Binding-site contacts:
Ligand atom C1' contacts residue ILE103 of chain 1.A at 2.9 Å (hydrophobic).
Ligand atom C3 contacts residue ILE78 of chain 1.A at 4.0 Å (hydrophobic).
Ligand atom C9 contacts residue PHE50 of chain 1.A at 3.5 Å (hydrophobic).
Ligand atom O1S contacts residue ILE29 of chain 1.A at 4.3 Å.
Ligand atom C1 contacts residue ILE103 of chain 1.A at 3.4 Å (hydrophobic).
Ligand atom N2 contacts residue PHE50 of chain 1.A at 3.6 Å.
Ligand atom N1' contacts residue ILE103 of chain 1.A at 2.8 Å (h-bond).
Ligand atom C3 contacts residue PHE102 of chain 1.A at 4.2 Å (hydrophobic).
Ligand atom O1S contacts residue PHE102 of chain 1.A at 4.3 Å.
Ligand atom N2 contacts residue PHE102 of chain 1.A at 3.6 Å.
Ligand atom S contacts residue ILE103 of chain 1.A at 4.4 Å.
Ligand atom C5 contacts residue ILE229 of chain 1.A at 4.2 Å (hydrophobic).
Ligand atom C7 contacts residue PHE50 of chain 1.A at 3.9 Å (hydrophobic).
Ligand atom O1S contacts residue PHE50 of chain 1.A at 3.6 Å.
Ligand atom C3 contacts residue PRO101 of chain 1.A at 3.5 Å (hydrophobic).
Ligand atom C4 contacts residue ILE78 of chain 1.A at 3.6 Å (hydrophobic).
Ligand atom CL5 contacts residue LYS52 of chain 1.A at 4.3 Å.
Ligand atom C3 contacts residue PHE50 of chain 1.A at 3.5 Å (hydrophobic).
Ligand atom N2' contacts residue ALA105 of chain 1.A at 3.4 Å (h-bond).
Ligand atom C4 contacts residue PHE50 of chain 1.A at 3.6 Å (hydrophobic).
Ligand atom S contacts residue PHE50 of chain 1.A at 4.3 Å.
Ligand atom CL5 contacts residue PHE50 of chain 1.A at 4.0 Å.
Ligand atom N2 contacts residue ILE103 of chain 1.A at 2.8 Å (h-bond).
Ligand atom C8 contacts residue PHE50 of chain 1.A at 3.6 Å (hydrophobic).
Ligand atom C3 contacts residue ILE103 of chain 1.A at 3.8 Å (hydrophobic).
Ligand atom N2' contacts residue LEU219 of chain 1.A at 4.2 Å.
Ligand atom N1' contacts residue PHE102 of chain 1.A at 3.9 Å.
Ligand atom C6 contacts residue ILE229 of chain 1.A at 3.8 Å (hydrophobic).
Ligand atom C1' contacts residue ALA105 of chain 1.A at 3.5 Å (hydrophobic).
Ligand atom C2' contacts residue ALA105 of chain 1.A at 3.2 Å (hydrophobic).
Ligand atom CL5 contacts residue ILE229 of chain 1.A at 4.0 Å.
Ligand atom C1 contacts residue PHE102 of chain 1.A at 4.3 Å (hydrophobic).
Ligand atom N2 contacts residue PRO101 of chain 1.A at 3.8 Å.
Ligand atom C5 contacts residue PHE50 of chain 1.A at 3.7 Å (hydrophobic).
Ligand atom C6 contacts residue PHE50 of chain 1.A at 3.8 Å (hydrophobic).
Ligand atom C1' contacts residue HIS104 of chain 1.A at 3.8 Å.
Ligand atom C1 contacts residue PHE50 of chain 1.A at 3.5 Å (hydrophobic).
Ligand atom C3 contacts residue TYR100 of chain 1.A at 4.3 Å (hydrophobic).
Ligand atom C10 contacts residue PHE50 of chain 1.A at 3.8 Å (hydrophobic).
Ligand atom C2' contacts residue ILE103 of chain 1.A at 4.3 Å (hydrophobic).

The small molecule below binds the protein below.
Small molecule (SMILES): NCCNS(=O)(=O)c1ccc(Cl)c2ccncc12

Sequence of chain 1.A:
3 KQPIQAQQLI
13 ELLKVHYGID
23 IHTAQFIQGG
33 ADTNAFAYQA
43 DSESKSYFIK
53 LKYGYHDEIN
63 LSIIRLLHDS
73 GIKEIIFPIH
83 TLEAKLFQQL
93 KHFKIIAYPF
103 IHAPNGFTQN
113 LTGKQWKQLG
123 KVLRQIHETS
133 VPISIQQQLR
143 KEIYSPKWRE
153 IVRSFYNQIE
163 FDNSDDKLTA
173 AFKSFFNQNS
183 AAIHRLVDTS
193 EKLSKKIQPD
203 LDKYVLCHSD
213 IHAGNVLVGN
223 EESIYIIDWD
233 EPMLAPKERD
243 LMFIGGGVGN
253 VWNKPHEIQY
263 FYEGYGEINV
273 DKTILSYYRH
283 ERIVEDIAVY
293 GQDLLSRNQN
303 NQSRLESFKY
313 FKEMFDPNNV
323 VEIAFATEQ